Binding-site contacts:
Ligand atom O3 contacts residue MET248 of chain 2.B at 3.2 Å (h-bond).
Ligand atom O2P contacts residue ALA242 of chain 2.A at 3.9 Å.
Ligand atom C4 contacts residue SER247 of chain 2.B at 4.0 Å.
Ligand atom O3P contacts residue TYR215 of chain 2.B at 4.1 Å.
Ligand atom O4 contacts residue SER247 of chain 2.B at 4.0 Å.
Ligand atom O4 contacts residue TYR244 of chain 2.B at 3.7 Å.
Ligand atom O3 contacts residue GLY246 of chain 2.B at 3.7 Å.
Ligand atom C3 contacts residue MET248 of chain 2.B at 3.4 Å (hydrophobic).
Ligand atom C1 contacts residue LEU275 of chain 2.B at 4.3 Å (hydrophobic).
Ligand atom C3 contacts residue GLY246 of chain 2.B at 4.0 Å.
Ligand atom O4 contacts residue MET248 of chain 2.B at 3.1 Å (h-bond).
Ligand atom C1 contacts residue LYS274 of chain 2.B at 2.9 Å.
Ligand atom O3 contacts residue SER247 of chain 2.B at 3.2 Å.
Ligand atom O5 contacts residue LYS274 of chain 2.B at 2.9 Å (salt-bridge).
Ligand atom O2P contacts residue ASN212 of chain 2.B at 2.7 Å (h-bond).
Ligand atom C4 contacts residue MET248 of chain 2.B at 3.5 Å (hydrophobic).
Ligand atom O2 contacts residue ASN125 of chain 2.B at 4.3 Å.
Ligand atom O4 contacts residue GLY246 of chain 2.B at 3.9 Å.
Ligand atom P contacts residue ASN212 of chain 2.B at 3.6 Å.
Ligand atom C2 contacts residue LYS274 of chain 2.B at 3.5 Å.
Ligand atom C4 contacts residue TYR244 of chain 2.B at 3.8 Å (hydrophobic).
Ligand atom C5 contacts residue TYR244 of chain 2.B at 3.9 Å (hydrophobic).
Ligand atom C5 contacts residue GLY246 of chain 2.B at 3.8 Å.
Ligand atom O2P contacts residue GLY241 of chain 2.A at 4.2 Å.
Ligand atom O3P contacts residue ASN212 of chain 2.B at 3.5 Å (h-bond).
Ligand atom O3 contacts residue ASN125 of chain 2.B at 3.5 Å (h-bond).
Ligand atom C6 contacts residue TYR244 of chain 2.B at 3.7 Å (hydrophobic).
Ligand atom O1 contacts residue LEU275 of chain 2.B at 3.6 Å.
Ligand atom C3 contacts residue SER247 of chain 2.B at 4.1 Å.
Ligand atom O1 contacts residue LYS274 of chain 2.B at 2.7 Å (salt-bridge).
Ligand atom O2 contacts residue LYS274 of chain 2.B at 4.2 Å.
Ligand atom O4 contacts residue ASP251 of chain 2.B at 3.6 Å (salt-bridge).
Ligand atom C5 contacts residue LYS274 of chain 2.B at 3.8 Å.
Ligand atom O1P contacts residue ASN212 of chain 2.B at 4.2 Å.
Ligand atom O1 contacts residue MET248 of chain 2.B at 4.0 Å.
Ligand atom O1P contacts residue TYR215 of chain 2.B at 3.7 Å.
Ligand atom O3P contacts residue TYR244 of chain 2.B at 4.4 Å.
Ligand atom C6 contacts residue GLY246 of chain 2.B at 3.4 Å.
Ligand atom C4 contacts residue GLY246 of chain 2.B at 3.2 Å.

Sequence of chain 2.A:
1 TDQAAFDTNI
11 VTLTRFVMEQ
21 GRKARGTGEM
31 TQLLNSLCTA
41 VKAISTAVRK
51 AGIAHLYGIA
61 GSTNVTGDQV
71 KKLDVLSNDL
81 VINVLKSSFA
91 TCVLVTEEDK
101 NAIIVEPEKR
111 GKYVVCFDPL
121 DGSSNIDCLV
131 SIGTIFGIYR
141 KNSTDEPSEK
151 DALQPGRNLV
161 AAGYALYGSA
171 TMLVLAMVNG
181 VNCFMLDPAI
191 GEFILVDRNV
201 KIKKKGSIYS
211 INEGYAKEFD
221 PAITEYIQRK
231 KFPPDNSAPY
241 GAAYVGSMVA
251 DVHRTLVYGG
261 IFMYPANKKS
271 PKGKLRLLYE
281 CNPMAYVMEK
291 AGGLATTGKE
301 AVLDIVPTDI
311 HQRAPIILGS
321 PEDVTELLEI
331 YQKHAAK

Sequence of chain 2.B:
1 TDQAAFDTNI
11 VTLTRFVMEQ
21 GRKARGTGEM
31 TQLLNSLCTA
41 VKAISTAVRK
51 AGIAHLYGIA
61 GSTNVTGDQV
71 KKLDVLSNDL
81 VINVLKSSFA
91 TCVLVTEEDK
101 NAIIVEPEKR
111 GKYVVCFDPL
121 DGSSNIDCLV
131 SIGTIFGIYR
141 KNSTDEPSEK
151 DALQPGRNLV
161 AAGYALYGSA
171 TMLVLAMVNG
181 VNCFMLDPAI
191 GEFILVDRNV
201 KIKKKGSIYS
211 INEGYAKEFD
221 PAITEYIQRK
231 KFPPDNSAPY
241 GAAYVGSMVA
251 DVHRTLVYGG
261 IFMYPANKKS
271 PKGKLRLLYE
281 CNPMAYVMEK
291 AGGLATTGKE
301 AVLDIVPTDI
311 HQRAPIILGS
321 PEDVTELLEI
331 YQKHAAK

The small molecule below binds the protein below.
Small molecule (SMILES): O=P(O)(O)OC[C@H]1O[C@](O)(CO)[C@@H](O)[C@@H]1O